Binding-site contacts:
Ligand atom O32 contacts residue LEU25 of chain 1.A at 3.6 Å.
Ligand atom N17 contacts residue MET97 of chain 1.A at 3.5 Å (h-bond).
Ligand atom C7 contacts residue LEU25 of chain 1.A at 3.7 Å (hydrophobic).
Ligand atom C18 contacts residue LEU151 of chain 1.A at 3.6 Å (hydrophobic).
Ligand atom C28 contacts residue ASN149 of chain 1.A at 3.6 Å.
Ligand atom C35 contacts residue PHE102 of chain 1.A at 3.7 Å (hydrophobic).
Ligand atom C16 contacts residue MET73 of chain 1.A at 3.5 Å (hydrophobic).
Ligand atom C15 contacts residue GLN98 of chain 1.A at 3.1 Å.
Ligand atom C35 contacts residue GLY103 of chain 1.A at 3.6 Å.
Ligand atom O26 contacts residue LYS52 of chain 1.A at 3.0 Å (salt-bridge).
Ligand atom O27 contacts residue VAL33 of chain 1.A at 3.6 Å.
Ligand atom C18 contacts residue MET97 of chain 1.A at 3.5 Å (hydrophobic).
Ligand atom C12 contacts residue MET100 of chain 1.A at 2.9 Å (hydrophobic).
Ligand atom C35 contacts residue PRO101 of chain 1.A at 3.6 Å (hydrophobic).
Ligand atom C7 contacts residue MET100 of chain 1.A at 3.6 Å (hydrophobic).
Ligand atom C30 contacts residue ARG148 of chain 1.A at 3.4 Å.
Ligand atom C28 contacts residue ASP162 of chain 1.A at 3.4 Å.
Ligand atom C14 contacts residue GLN98 of chain 1.A at 3.5 Å.
Ligand atom C10 contacts residue ALA50 of chain 1.A at 3.5 Å (hydrophobic).
Ligand atom N11 contacts residue ALA50 of chain 1.A at 3.7 Å.
Ligand atom C14 contacts residue LEU151 of chain 1.A at 3.3 Å (hydrophobic).
Ligand atom N13 contacts residue GLN98 of chain 1.A at 3.0 Å (h-bond).
Ligand atom C16 contacts residue CYS82 of chain 1.A at 3.6 Å (hydrophobic).
Ligand atom N19 contacts residue LEU151 of chain 1.A at 3.3 Å.
Ligand atom N17 contacts residue THR161 of chain 1.A at 2.7 Å (h-bond).
Ligand atom O26 contacts residue PHE30 of chain 1.A at 3.1 Å.
Ligand atom N13 contacts residue ALA50 of chain 1.A at 3.1 Å.
Ligand atom N22 contacts residue LYS52 of chain 1.A at 3.0 Å (salt-bridge).
Ligand atom N19 contacts residue MET97 of chain 1.A at 3.4 Å.
Ligand atom C21 contacts residue THR161 of chain 1.A at 3.5 Å.
Ligand atom C12 contacts residue LEU25 of chain 1.A at 3.7 Å (hydrophobic).
Ligand atom O27 contacts residue PHE30 of chain 1.A at 3.2 Å.
Ligand atom N17 contacts residue MET73 of chain 1.A at 3.5 Å.
Ligand atom O26 contacts residue ASP162 of chain 1.A at 3.7 Å.
Ligand atom C18 contacts residue THR161 of chain 1.A at 3.6 Å.
Ligand atom C9 contacts residue LEU151 of chain 1.A at 3.7 Å (hydrophobic).
Ligand atom C16 contacts residue THR161 of chain 1.A at 3.4 Å.
Ligand atom C29 contacts residue ASP162 of chain 1.A at 3.5 Å.
Ligand atom C29 contacts residue ASN149 of chain 1.A at 3.4 Å.
Ligand atom N11 contacts residue MET100 of chain 1.A at 3.0 Å (h-bond).

Sequence of chain 1.A:
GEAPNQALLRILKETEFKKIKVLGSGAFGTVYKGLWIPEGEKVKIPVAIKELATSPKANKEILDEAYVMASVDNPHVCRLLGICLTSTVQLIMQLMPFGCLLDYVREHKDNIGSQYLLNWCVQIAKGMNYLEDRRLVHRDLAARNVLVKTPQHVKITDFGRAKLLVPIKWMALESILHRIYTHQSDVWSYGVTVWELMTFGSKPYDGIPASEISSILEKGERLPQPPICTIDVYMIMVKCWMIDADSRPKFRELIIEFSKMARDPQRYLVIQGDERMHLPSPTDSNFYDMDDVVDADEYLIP

A small-molecule ligand and the protein it binds are described below.
Small molecule (SMILES): CC(C)n1cc(C(=O)NC2CCOCC2)c2cnc(Nc3ccnc(-c4cnn(S(=O)(=O)C5CC5)c4)n3)cc21